Sequence of chain 1.B:
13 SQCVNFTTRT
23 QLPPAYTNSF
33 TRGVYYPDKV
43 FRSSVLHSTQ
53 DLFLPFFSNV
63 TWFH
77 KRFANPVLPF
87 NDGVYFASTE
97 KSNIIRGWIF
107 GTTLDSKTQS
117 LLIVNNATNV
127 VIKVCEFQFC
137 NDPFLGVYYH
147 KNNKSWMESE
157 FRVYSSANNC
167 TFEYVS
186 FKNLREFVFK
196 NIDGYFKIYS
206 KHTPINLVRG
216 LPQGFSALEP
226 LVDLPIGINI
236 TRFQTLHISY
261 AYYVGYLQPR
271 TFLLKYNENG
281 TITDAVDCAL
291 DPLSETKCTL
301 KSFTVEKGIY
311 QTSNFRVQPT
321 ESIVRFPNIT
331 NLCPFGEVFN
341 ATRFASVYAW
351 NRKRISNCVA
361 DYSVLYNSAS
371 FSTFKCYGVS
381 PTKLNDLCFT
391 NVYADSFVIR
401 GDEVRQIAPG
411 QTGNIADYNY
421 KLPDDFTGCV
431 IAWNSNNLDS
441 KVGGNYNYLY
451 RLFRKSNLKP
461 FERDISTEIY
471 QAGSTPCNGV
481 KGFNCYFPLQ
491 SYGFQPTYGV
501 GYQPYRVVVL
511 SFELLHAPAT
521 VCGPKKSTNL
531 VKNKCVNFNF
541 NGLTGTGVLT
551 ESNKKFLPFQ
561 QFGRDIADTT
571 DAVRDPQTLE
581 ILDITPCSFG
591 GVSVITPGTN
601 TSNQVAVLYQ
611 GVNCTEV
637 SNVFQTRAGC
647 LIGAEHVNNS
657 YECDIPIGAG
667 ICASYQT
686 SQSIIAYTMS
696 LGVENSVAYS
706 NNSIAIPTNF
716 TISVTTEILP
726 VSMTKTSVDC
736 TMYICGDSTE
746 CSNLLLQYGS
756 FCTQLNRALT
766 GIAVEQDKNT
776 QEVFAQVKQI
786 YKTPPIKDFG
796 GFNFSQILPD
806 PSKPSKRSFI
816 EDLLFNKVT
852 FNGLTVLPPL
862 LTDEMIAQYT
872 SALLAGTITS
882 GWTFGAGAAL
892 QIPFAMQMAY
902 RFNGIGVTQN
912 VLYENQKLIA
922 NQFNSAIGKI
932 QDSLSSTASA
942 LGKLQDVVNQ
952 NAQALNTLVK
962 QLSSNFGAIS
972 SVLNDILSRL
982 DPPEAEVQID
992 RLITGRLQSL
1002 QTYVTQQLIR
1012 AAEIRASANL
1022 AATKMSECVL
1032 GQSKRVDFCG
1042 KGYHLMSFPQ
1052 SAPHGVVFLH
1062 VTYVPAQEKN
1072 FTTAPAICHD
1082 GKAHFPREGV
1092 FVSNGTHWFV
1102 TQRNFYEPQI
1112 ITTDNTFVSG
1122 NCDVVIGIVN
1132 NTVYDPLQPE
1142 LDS

The protein below binds the small molecule below.
Small molecule (SMILES): CC(=O)N[C@@H]1[C@@H](O)[C@H](O)[C@@H](CO)O[C@H]1O

Sequence of chain 1.A:
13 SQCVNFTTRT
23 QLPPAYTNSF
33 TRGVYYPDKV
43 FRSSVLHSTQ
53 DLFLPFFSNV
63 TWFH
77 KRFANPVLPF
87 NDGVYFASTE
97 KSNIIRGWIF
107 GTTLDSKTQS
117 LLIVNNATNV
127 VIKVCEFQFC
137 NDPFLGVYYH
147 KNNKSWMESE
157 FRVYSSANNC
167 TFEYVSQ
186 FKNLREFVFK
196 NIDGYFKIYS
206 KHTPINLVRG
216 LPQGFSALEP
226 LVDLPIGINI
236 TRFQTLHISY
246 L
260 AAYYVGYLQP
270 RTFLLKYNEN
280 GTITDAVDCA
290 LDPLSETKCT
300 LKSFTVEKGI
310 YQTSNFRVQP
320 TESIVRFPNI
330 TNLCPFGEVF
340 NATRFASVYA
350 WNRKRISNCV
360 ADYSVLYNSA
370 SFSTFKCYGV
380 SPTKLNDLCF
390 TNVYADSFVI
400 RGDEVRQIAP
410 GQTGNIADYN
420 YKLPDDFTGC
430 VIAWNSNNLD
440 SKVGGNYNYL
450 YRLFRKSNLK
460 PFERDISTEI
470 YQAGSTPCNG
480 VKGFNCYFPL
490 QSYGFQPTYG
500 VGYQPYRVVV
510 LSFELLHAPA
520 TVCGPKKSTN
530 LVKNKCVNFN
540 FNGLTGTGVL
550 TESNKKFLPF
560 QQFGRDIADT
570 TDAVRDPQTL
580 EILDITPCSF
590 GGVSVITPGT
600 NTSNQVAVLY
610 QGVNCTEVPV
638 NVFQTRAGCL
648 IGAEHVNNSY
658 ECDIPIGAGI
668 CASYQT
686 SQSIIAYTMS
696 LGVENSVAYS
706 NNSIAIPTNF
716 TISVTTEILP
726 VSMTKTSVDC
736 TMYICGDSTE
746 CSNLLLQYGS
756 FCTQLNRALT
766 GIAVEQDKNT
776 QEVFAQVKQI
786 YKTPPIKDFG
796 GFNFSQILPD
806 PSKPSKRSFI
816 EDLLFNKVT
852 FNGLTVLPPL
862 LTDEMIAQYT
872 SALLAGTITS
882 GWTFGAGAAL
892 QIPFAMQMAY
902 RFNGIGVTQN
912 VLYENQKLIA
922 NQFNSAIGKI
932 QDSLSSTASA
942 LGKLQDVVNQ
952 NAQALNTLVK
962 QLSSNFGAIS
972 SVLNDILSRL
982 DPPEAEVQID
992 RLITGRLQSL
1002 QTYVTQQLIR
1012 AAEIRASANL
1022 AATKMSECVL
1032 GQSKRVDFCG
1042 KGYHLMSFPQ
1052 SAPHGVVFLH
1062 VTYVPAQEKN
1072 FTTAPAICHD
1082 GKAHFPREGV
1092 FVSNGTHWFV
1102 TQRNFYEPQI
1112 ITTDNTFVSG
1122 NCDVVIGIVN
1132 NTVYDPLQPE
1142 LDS

Binding-site contacts:
Ligand atom C8 contacts residue ASN707 of chain 1.A at 4.4 Å.
Ligand atom C5 contacts residue ASN706 of chain 1.A at 3.7 Å.
Ligand atom C8 contacts residue GLY1128 of chain 1.A at 3.4 Å.
Ligand atom O6 contacts residue ASP793 of chain 1.B at 3.6 Å.
Ligand atom O6 contacts residue ILE791 of chain 1.B at 4.3 Å.
Ligand atom O5 contacts residue ASP793 of chain 1.B at 3.8 Å.
Ligand atom N2 contacts residue ASN706 of chain 1.A at 2.9 Å (h-bond).
Ligand atom C4 contacts residue ASN706 of chain 1.A at 4.2 Å.
Ligand atom C3 contacts residue ASN706 of chain 1.A at 3.8 Å.
Ligand atom C7 contacts residue GLY1128 of chain 1.A at 4.5 Å.
Ligand atom O5 contacts residue ASN706 of chain 1.A at 2.4 Å (h-bond).
Ligand atom O7 contacts residue ASN706 of chain 1.A at 2.6 Å (h-bond).
Ligand atom C1 contacts residue ASP793 of chain 1.B at 4.4 Å.
Ligand atom C1 contacts residue ASN706 of chain 1.A at 1.4 Å.
Ligand atom C8 contacts residue ASN706 of chain 1.A at 4.2 Å.
Ligand atom C2 contacts residue ASN706 of chain 1.A at 2.4 Å.
Ligand atom C7 contacts residue ASN706 of chain 1.A at 3.0 Å.